Sequence of chain 3.F:
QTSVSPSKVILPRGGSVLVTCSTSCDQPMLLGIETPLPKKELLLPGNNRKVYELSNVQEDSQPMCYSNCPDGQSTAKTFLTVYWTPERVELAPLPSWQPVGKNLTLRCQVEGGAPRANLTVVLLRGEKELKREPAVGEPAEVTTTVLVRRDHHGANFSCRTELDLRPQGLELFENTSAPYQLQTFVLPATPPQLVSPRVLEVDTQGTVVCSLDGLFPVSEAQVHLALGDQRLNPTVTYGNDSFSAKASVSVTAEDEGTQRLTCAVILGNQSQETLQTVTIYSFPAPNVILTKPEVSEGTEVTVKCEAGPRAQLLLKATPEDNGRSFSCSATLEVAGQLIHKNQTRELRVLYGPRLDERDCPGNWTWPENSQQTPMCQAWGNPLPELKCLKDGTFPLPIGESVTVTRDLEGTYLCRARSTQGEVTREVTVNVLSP

Binding-site contacts:
Ligand atom C1 contacts residue ASN358 of chain 3.F at 1.4 Å.
Ligand atom O5 contacts residue ASN358 of chain 3.F at 2.4 Å (h-bond).
Ligand atom C4 contacts residue ASN358 of chain 3.F at 4.2 Å.
Ligand atom C3 contacts residue ASN358 of chain 3.F at 3.8 Å.
Ligand atom C5 contacts residue ASN358 of chain 3.F at 3.6 Å.
Ligand atom N2 contacts residue ASN358 of chain 3.F at 2.9 Å (h-bond).
Ligand atom O7 contacts residue ASN358 of chain 3.F at 3.3 Å (h-bond).
Ligand atom C7 contacts residue ASN358 of chain 3.F at 3.4 Å.
Ligand atom O7 contacts residue SER343 of chain 3.F at 4.3 Å.
Ligand atom O7 contacts residue SER345 of chain 3.F at 4.2 Å.
Ligand atom C2 contacts residue ASN358 of chain 3.F at 2.5 Å.

The protein below binds the small molecule below.
Small molecule (SMILES): CC(=O)N[C@@H]1[C@@H](O)[C@H](O)[C@@H](CO)O[C@H]1O